Sequence of chain 1.E:
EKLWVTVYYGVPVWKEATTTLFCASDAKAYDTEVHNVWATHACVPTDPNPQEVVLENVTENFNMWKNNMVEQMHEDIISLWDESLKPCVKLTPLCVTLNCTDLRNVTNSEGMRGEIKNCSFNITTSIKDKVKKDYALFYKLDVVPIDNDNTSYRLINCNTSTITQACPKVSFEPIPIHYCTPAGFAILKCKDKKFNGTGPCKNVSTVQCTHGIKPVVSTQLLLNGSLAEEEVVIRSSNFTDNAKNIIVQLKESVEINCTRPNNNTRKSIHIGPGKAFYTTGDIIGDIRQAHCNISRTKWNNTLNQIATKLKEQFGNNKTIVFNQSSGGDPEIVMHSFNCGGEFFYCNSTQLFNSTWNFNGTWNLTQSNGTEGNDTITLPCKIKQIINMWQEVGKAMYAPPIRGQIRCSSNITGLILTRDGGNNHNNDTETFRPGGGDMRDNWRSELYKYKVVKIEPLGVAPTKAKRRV

The small molecule below binds the protein below.
Small molecule (SMILES): CC(=O)N[C@H]1[C@H](O[C@H]2[C@H](O)[C@@H](NC(C)=O)CO[C@@H]2CO)O[C@H](CO)[C@@H](O)[C@@H]1O

Binding-site contacts:
Ligand atom C3 contacts residue ASN200 of chain 1.E at 3.8 Å.
Ligand atom O5 contacts residue ASN200 of chain 1.E at 2.4 Å (h-bond).
Ligand atom O7 contacts residue PRO204 of chain 1.E at 3.1 Å.
Ligand atom O7 contacts residue ASN200 of chain 1.E at 3.4 Å (h-bond).
Ligand atom C5 contacts residue ASN200 of chain 1.E at 3.7 Å.
Ligand atom C2 contacts residue THR202 of chain 1.E at 4.4 Å.
Ligand atom C7 contacts residue PRO204 of chain 1.E at 3.9 Å (hydrophobic).
Ligand atom C8 contacts residue SER240 of chain 1.E at 4.4 Å.
Ligand atom C4 contacts residue ASN200 of chain 1.E at 4.3 Å.
Ligand atom C3 contacts residue THR202 of chain 1.E at 4.3 Å.
Ligand atom C2 contacts residue ASN200 of chain 1.E at 2.6 Å.
Ligand atom C8 contacts residue THR202 of chain 1.E at 4.0 Å.
Ligand atom C8 contacts residue PRO204 of chain 1.E at 3.8 Å (hydrophobic).
Ligand atom C7 contacts residue THR202 of chain 1.E at 4.3 Å.
Ligand atom C8 contacts residue ASN200 of chain 1.E at 4.0 Å.
Ligand atom C8 contacts residue PHE243 of chain 1.E at 3.6 Å (hydrophobic).
Ligand atom N2 contacts residue ASN200 of chain 1.E at 3.0 Å (h-bond).
Ligand atom O7 contacts residue GLN317 of chain 1.E at 4.0 Å.
Ligand atom C7 contacts residue ASN200 of chain 1.E at 3.3 Å.
Ligand atom O7 contacts residue PHE243 of chain 1.E at 4.4 Å.
Ligand atom C1 contacts residue ASN200 of chain 1.E at 1.5 Å.
Ligand atom N2 contacts residue THR202 of chain 1.E at 3.5 Å (h-bond).
Ligand atom O7 contacts residue GLY203 of chain 1.E at 3.9 Å.